Sequence of chain 1.B:
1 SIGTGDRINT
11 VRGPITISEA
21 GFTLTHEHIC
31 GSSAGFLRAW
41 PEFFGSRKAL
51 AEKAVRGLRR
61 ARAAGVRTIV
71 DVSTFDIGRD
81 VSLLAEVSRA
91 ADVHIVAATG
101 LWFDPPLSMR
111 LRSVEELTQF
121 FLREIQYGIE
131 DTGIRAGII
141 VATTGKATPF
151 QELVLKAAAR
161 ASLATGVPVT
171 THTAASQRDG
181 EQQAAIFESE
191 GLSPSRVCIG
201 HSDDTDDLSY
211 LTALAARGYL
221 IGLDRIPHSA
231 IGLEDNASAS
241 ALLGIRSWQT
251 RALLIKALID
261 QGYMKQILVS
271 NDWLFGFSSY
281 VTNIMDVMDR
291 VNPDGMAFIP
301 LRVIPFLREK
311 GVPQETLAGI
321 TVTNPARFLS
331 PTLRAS

Binding-site contacts:
Ligand atom C5 contacts residue PHE22 of chain 1.B at 3.9 Å (hydrophobic).
Ligand atom C8 contacts residue ILE304 of chain 1.B at 4.1 Å (hydrophobic).
Ligand atom C7 contacts residue VAL322 of chain 1.B at 4.3 Å (hydrophobic).
Ligand atom C8 contacts residue PHE22 of chain 1.B at 3.9 Å (hydrophobic).
Ligand atom C8 contacts residue PRO300 of chain 1.B at 4.4 Å (hydrophobic).
Ligand atom C6 contacts residue GLY65 of chain 1.B at 4.4 Å.
Ligand atom C2 contacts residue PHE22 of chain 1.B at 4.1 Å (hydrophobic).
Ligand atom C5 contacts residue GLY65 of chain 1.B at 4.5 Å.
Ligand atom C1 contacts residue PHE22 of chain 1.B at 4.2 Å (hydrophobic).
Ligand atom C12 contacts residue ALA318 of chain 1.B at 4.3 Å (hydrophobic).
Ligand atom C6 contacts residue PHE22 of chain 1.B at 4.1 Å (hydrophobic).
Ligand atom C5 contacts residue ALA64 of chain 1.B at 4.0 Å (hydrophobic).
Ligand atom C3 contacts residue PHE22 of chain 1.B at 3.9 Å (hydrophobic).
Ligand atom C4 contacts residue PHE22 of chain 1.B at 3.8 Å (hydrophobic).
Ligand atom C2 contacts residue VAL322 of chain 1.B at 4.1 Å (hydrophobic).
Ligand atom C7 contacts residue PHE22 of chain 1.B at 4.4 Å (hydrophobic).
Ligand atom C3 contacts residue THR321 of chain 1.B at 3.6 Å.
Ligand atom C2 contacts residue THR321 of chain 1.B at 3.9 Å.

A small-molecule ligand and the protein it binds are described below.
Small molecule (SMILES): CCOP(=O)(Cc1ccc(C)cc1)OCC